Binding-site contacts:
Ligand atom C1 contacts residue SER89 of chain 3.A at 4.5 Å.
Ligand atom C1 contacts residue ASN87 of chain 3.A at 1.4 Å.
Ligand atom C2 contacts residue ASN87 of chain 3.A at 2.4 Å.
Ligand atom C4 contacts residue ASN87 of chain 3.A at 4.2 Å.
Ligand atom O5 contacts residue ASN87 of chain 3.A at 2.4 Å (h-bond).
Ligand atom C8 contacts residue ASN87 of chain 3.A at 4.3 Å.
Ligand atom C6 contacts residue LEU91 of chain 3.A at 3.7 Å (hydrophobic).
Ligand atom C7 contacts residue ASP85 of chain 3.A at 4.4 Å.
Ligand atom O7 contacts residue ASN87 of chain 3.A at 3.0 Å (h-bond).
Ligand atom C5 contacts residue LEU151 of chain 3.A at 4.1 Å (hydrophobic).
Ligand atom O4 contacts residue LEU151 of chain 3.A at 4.1 Å.
Ligand atom O6 contacts residue LEU91 of chain 3.A at 4.1 Å.
Ligand atom O7 contacts residue ASP85 of chain 3.A at 3.4 Å (salt-bridge).
Ligand atom C3 contacts residue ASN87 of chain 3.A at 3.8 Å.
Ligand atom N2 contacts residue ASN87 of chain 3.A at 2.8 Å (h-bond).
Ligand atom C6 contacts residue LEU151 of chain 3.A at 3.8 Å (hydrophobic).
Ligand atom C5 contacts residue ASN87 of chain 3.A at 3.7 Å.
Ligand atom C7 contacts residue ASN87 of chain 3.A at 3.1 Å.

Sequence of chain 3.A:
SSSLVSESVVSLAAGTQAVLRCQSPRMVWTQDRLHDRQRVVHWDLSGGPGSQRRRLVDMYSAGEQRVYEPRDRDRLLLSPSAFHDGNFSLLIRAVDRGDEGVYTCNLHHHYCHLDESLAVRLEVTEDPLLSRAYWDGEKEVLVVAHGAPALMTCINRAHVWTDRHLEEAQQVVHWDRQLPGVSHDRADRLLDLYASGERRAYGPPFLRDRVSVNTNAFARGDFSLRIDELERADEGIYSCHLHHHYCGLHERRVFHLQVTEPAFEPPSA

The protein below binds the small molecule below.
Small molecule (SMILES): CC(=O)N[C@@H]1[C@@H](O)[C@H](O)[C@@H](CO)O[C@H]1O